Sequence of chain 1.A:
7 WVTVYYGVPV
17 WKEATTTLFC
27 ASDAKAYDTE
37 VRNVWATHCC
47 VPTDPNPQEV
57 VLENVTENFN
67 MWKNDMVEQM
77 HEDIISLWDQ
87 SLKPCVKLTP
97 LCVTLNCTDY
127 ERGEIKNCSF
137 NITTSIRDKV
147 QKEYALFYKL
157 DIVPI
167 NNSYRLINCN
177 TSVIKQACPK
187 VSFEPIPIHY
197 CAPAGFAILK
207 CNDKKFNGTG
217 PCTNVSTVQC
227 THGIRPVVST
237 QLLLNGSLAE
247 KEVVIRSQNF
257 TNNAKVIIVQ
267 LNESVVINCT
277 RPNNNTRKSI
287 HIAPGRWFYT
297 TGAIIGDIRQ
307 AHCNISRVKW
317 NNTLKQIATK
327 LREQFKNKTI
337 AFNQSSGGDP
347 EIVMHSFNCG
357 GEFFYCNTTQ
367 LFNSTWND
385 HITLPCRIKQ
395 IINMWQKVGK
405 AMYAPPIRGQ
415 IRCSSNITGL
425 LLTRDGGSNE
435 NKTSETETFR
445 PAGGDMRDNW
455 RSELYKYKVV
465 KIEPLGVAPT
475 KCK

Sequence of chain 1.L:
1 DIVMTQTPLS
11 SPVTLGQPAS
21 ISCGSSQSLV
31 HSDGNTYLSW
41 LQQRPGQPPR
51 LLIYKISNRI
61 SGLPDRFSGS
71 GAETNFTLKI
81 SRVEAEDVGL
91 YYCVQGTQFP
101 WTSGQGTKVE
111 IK

Sequence of chain 1.K:
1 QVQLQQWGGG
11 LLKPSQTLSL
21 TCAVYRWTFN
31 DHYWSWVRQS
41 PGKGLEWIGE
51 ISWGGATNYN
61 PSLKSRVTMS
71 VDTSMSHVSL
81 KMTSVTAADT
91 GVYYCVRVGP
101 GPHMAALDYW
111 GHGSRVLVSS

Binding-site contacts:
Ligand atom C5 contacts residue ASN274 of chain 1.A at 3.8 Å.
Ligand atom C1 contacts residue ASN274 of chain 1.A at 1.5 Å.
Ligand atom C1 contacts residue GLY101 of chain 1.K at 4.0 Å.
Ligand atom C7 contacts residue ASN274 of chain 1.A at 3.2 Å.
Ligand atom O5 contacts residue ASN274 of chain 1.A at 2.4 Å (h-bond).
Ligand atom C7 contacts residue ASN30 of chain 1.K at 3.9 Å.
Ligand atom O4 contacts residue PHE99 of chain 1.L at 3.3 Å.
Ligand atom C8 contacts residue ASN310 of chain 1.A at 3.4 Å.
Ligand atom O7 contacts residue ASN310 of chain 1.A at 3.8 Å.
Ligand atom C2 contacts residue ASN274 of chain 1.A at 2.5 Å.
Ligand atom C6 contacts residue PRO102 of chain 1.K at 4.1 Å (hydrophobic).
Ligand atom O6 contacts residue ASN30 of chain 1.K at 3.0 Å (h-bond).
Ligand atom O6 contacts residue PHE99 of chain 1.L at 3.8 Å.
Ligand atom C8 contacts residue SER312 of chain 1.A at 3.4 Å.
Ligand atom O4 contacts residue ASN30 of chain 1.K at 4.2 Å.
Ligand atom O3 contacts residue HIS31 of chain 1.L at 3.0 Å (h-bond).
Ligand atom C3 contacts residue HIS31 of chain 1.L at 4.0 Å.
Ligand atom C8 contacts residue VAL272 of chain 1.A at 3.8 Å (hydrophobic).
Ligand atom O2 contacts residue GLY101 of chain 1.K at 3.9 Å.
Ligand atom C1 contacts residue VAL272 of chain 1.A at 4.1 Å (hydrophobic).
Ligand atom O3 contacts residue ASN30 of chain 1.K at 4.2 Å.
Ligand atom O6 contacts residue NAG2 of chain 1.V at 3.7 Å.
Ligand atom O5 contacts residue ASP31 of chain 1.K at 4.3 Å.
Ligand atom C8 contacts residue ASN30 of chain 1.K at 3.2 Å.
Ligand atom C7 contacts residue HIS385 of chain 1.A at 3.9 Å.
Ligand atom O7 contacts residue ASN274 of chain 1.A at 3.0 Å (h-bond).
Ligand atom O7 contacts residue ASN30 of chain 1.K at 4.0 Å.
Ligand atom N2 contacts residue ASN274 of chain 1.A at 2.9 Å (h-bond).
Ligand atom C4 contacts residue PHE99 of chain 1.L at 3.6 Å (hydrophobic).
Ligand atom C6 contacts residue PHE99 of chain 1.L at 4.0 Å (hydrophobic).
Ligand atom C6 contacts residue NAG2 of chain 1.V at 3.8 Å.
Ligand atom C3 contacts residue ASN274 of chain 1.A at 3.9 Å.
Ligand atom O7 contacts residue HIS385 of chain 1.A at 3.2 Å.
Ligand atom C6 contacts residue ASN30 of chain 1.K at 3.3 Å.
Ligand atom C8 contacts residue ILE311 of chain 1.A at 3.6 Å (hydrophobic).
Ligand atom C2 contacts residue GLY101 of chain 1.K at 4.2 Å.
Ligand atom C7 contacts residue ASN310 of chain 1.A at 4.2 Å.
Ligand atom C8 contacts residue HIS385 of chain 1.A at 4.0 Å.
Ligand atom O6 contacts residue ASN58 of chain 1.K at 4.2 Å.
Ligand atom C8 contacts residue TYR33 of chain 1.K at 3.7 Å (hydrophobic).

The small molecule below binds the protein below.
Small molecule (SMILES): CC(=O)N[C@H]1[C@H](O[C@H]2[C@H](O)[C@@H](NC(C)=O)CO[C@@H]2CO)O[C@H](CO)[C@@H](O[C@@H]2O[C@H](CO[C@H]3O[C@H](CO[C@H]4O[C@H](CO)[C@@H](O)[C@H](O)[C@@H]4O)[C@@H](O)[C@H](O[C@H]4O[C@H](CO)[C@@H](O)[C@H](O)[C@@H]4O)[C@@H]3O)[C@@H](O)[C@H](O[C@H]3O[C@H](CO)[C@@H](O)[C@H](O)[C@@H]3O)[C@@H]2O)[C@@H]1O